The protein below binds the small molecule below.
Small molecule (SMILES): CC(=O)N[C@@H]1[C@@H](O)[C@H](O)[C@@H](CO)O[C@H]1O

Binding-site contacts:
Ligand atom C6 contacts residue SER800 of chain 1.B at 4.1 Å.
Ligand atom C2 contacts residue ASN798 of chain 1.B at 2.4 Å.
Ligand atom N2 contacts residue ASN798 of chain 1.B at 2.8 Å (h-bond).
Ligand atom C1 contacts residue ASN798 of chain 1.B at 1.4 Å.
Ligand atom C8 contacts residue ASN798 of chain 1.B at 4.4 Å.
Ligand atom C4 contacts residue ASN798 of chain 1.B at 4.2 Å.
Ligand atom C5 contacts residue SER800 of chain 1.B at 3.5 Å.
Ligand atom C1 contacts residue SER800 of chain 1.B at 3.4 Å.
Ligand atom O5 contacts residue ASN798 of chain 1.B at 2.4 Å (h-bond).
Ligand atom C7 contacts residue ASN798 of chain 1.B at 3.4 Å.
Ligand atom O6 contacts residue GLN801 of chain 1.B at 4.0 Å.
Ligand atom O6 contacts residue SER800 of chain 1.B at 4.2 Å.
Ligand atom O7 contacts residue SER800 of chain 1.B at 4.5 Å.
Ligand atom C3 contacts residue ASN798 of chain 1.B at 3.8 Å.
Ligand atom C5 contacts residue ASN798 of chain 1.B at 3.7 Å.
Ligand atom O5 contacts residue SER800 of chain 1.B at 3.3 Å (h-bond).
Ligand atom O7 contacts residue ASN798 of chain 1.B at 3.3 Å (h-bond).

Sequence of chain 1.B:
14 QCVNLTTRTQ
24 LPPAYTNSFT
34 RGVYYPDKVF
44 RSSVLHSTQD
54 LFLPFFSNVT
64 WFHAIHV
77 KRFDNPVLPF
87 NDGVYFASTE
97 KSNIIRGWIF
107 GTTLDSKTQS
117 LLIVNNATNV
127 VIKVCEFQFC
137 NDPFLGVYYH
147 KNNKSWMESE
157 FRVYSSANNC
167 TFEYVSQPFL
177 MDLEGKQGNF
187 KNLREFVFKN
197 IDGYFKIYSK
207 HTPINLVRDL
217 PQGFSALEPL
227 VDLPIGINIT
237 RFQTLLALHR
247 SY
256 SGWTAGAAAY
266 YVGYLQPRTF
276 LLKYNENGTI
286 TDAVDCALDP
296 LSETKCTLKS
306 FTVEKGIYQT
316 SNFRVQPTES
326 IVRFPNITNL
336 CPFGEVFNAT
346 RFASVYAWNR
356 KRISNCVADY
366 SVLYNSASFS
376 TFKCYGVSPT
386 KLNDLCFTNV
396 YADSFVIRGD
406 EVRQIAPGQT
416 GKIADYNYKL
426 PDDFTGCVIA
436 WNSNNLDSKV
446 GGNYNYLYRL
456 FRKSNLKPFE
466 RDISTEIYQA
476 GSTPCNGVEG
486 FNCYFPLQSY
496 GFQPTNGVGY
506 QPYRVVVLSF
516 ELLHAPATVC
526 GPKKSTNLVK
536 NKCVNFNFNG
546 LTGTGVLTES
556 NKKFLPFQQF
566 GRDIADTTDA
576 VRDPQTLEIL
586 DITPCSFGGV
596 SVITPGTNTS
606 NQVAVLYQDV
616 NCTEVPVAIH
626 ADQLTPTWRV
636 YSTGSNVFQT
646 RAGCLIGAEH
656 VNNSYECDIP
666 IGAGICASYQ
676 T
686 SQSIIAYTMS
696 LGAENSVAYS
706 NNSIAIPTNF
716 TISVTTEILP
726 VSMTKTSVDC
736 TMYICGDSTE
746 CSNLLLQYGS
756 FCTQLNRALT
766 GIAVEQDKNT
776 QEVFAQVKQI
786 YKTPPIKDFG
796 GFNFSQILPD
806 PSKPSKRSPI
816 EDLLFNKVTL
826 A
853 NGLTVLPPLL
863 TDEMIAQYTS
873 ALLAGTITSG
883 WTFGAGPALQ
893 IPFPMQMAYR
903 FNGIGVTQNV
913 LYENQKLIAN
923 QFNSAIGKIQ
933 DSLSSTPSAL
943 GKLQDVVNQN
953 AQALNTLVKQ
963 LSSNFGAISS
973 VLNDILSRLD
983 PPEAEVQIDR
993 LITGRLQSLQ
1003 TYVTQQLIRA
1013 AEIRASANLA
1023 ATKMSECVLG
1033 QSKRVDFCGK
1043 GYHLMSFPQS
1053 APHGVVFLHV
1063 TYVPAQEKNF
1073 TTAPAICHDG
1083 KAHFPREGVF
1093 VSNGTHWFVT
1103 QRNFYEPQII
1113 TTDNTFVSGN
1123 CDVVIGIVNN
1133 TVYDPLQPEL